Sequence of chain 1.A:
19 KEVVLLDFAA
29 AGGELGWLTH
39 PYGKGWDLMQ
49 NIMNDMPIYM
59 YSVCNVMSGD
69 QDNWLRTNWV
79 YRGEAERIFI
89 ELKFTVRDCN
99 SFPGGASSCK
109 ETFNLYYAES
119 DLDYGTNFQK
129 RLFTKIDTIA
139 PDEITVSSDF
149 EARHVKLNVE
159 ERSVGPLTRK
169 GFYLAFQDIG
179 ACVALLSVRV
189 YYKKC

Binding-site contacts:
Ligand atom C7 contacts residue MET47 of chain 1.A at 3.7 Å (hydrophobic).
Ligand atom O15 contacts residue PRO5 of chain 1.B at 3.9 Å.
Ligand atom O9 contacts residue MET47 of chain 1.A at 4.0 Å.
Ligand atom O12 contacts residue CYS18 of chain 1.B at 3.5 Å (h-bond).
Ligand atom C13 contacts residue MET47 of chain 1.A at 3.6 Å (hydrophobic).
Ligand atom C25 contacts residue VAL7 of chain 1.B at 4.0 Å (hydrophobic).
Ligand atom O15 contacts residue VAL7 of chain 1.B at 3.2 Å (h-bond).
Ligand atom C2 contacts residue PRO5 of chain 1.B at 3.4 Å (hydrophobic).
Ligand atom C14 contacts residue CYS11 of chain 1.B at 2.7 Å (hydrophobic).
Ligand atom C16 contacts residue CYS4 of chain 1.B at 1.8 Å (hydrophobic).
Ligand atom C25 contacts residue MET47 of chain 1.A at 3.7 Å (hydrophobic).
Ligand atom C6 contacts residue ARG2 of chain 1.B at 3.9 Å.
Ligand atom C25 contacts residue CYS11 of chain 1.B at 1.8 Å (hydrophobic).
Ligand atom C2 contacts residue CYS4 of chain 1.B at 3.6 Å (hydrophobic).
Ligand atom C16 contacts residue PRO5 of chain 1.B at 3.2 Å (hydrophobic).
Ligand atom C10 contacts residue CYS18 of chain 1.B at 3.5 Å (hydrophobic).
Ligand atom N3 contacts residue MET47 of chain 1.A at 4.0 Å.
Ligand atom N1 contacts residue CYS4 of chain 1.B at 3.9 Å.
Ligand atom O15 contacts residue LEU6 of chain 1.B at 3.5 Å.
Ligand atom C19 contacts residue CYS18 of chain 1.B at 1.8 Å (hydrophobic).
Ligand atom O12 contacts residue TRP16 of chain 1.B at 3.6 Å.
Ligand atom O15 contacts residue CYS11 of chain 1.B at 3.0 Å (h-bond).
Ligand atom C13 contacts residue LEU6 of chain 1.B at 4.0 Å (hydrophobic).
Ligand atom C19 contacts residue THR17 of chain 1.B at 4.0 Å.
Ligand atom C4 contacts residue LEU6 of chain 1.B at 4.0 Å (hydrophobic).
Ligand atom N3 contacts residue LEU6 of chain 1.B at 3.8 Å.
Ligand atom O9 contacts residue CYS4 of chain 1.B at 3.1 Å (h-bond).
Ligand atom C11 contacts residue CYS18 of chain 1.B at 2.9 Å (hydrophobic).
Ligand atom C2 contacts residue LEU6 of chain 1.B at 3.9 Å (hydrophobic).
Ligand atom C8 contacts residue MET47 of chain 1.A at 3.5 Å (hydrophobic).
Ligand atom C19 contacts residue ARG2 of chain 1.B at 3.8 Å.
Ligand atom C11 contacts residue ARG2 of chain 1.B at 3.8 Å.
Ligand atom C14 contacts residue MET47 of chain 1.A at 3.9 Å (hydrophobic).
Ligand atom O15 contacts residue MET47 of chain 1.A at 3.5 Å.
Ligand atom C25 contacts residue MET58 of chain 1.A at 3.5 Å (hydrophobic).
Ligand atom C8 contacts residue PRO5 of chain 1.B at 3.7 Å (hydrophobic).
Ligand atom C8 contacts residue CYS4 of chain 1.B at 2.8 Å (hydrophobic).
Ligand atom O9 contacts residue ARG2 of chain 1.B at 3.5 Å.
Ligand atom C13 contacts residue CYS11 of chain 1.B at 3.2 Å (hydrophobic).
Ligand atom C7 contacts residue CYS4 of chain 1.B at 3.1 Å (hydrophobic).

This protein binds this small molecule.
Small molecule (SMILES): CCC(=O)N1CN(C(=O)CC)CN(C(=O)CC)C1

Sequence of chain 1.B:
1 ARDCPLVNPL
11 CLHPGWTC